Sequence of chain 1.W:
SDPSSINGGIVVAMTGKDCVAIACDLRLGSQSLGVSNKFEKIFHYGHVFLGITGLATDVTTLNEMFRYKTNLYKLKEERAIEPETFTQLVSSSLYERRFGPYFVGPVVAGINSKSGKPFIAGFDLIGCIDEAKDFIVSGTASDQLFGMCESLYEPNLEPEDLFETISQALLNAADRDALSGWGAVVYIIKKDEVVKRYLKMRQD

Binding-site contacts:
Ligand atom C2 contacts residue THR1 of chain 1.V at 1.5 Å.
Ligand atom O contacts residue GLY47 of chain 1.V at 3.4 Å (h-bond).
Ligand atom C contacts residue LYS33 of chain 1.V at 3.8 Å.
Ligand atom O contacts residue ALA49 of chain 1.V at 3.3 Å (h-bond).
Ligand atom N contacts residue GLY47 of chain 1.V at 3.2 Å (h-bond).
Ligand atom C3 contacts residue GLY168 of chain 1.V at 2.9 Å.
Ligand atom O contacts residue SER20 of chain 1.V at 3.5 Å.
Ligand atom C contacts residue THR21 of chain 1.V at 3.8 Å.
Ligand atom CD2 contacts residue SER20 of chain 1.V at 3.5 Å.
Ligand atom O contacts residue THR21 of chain 1.V at 3.7 Å.
Ligand atom CA contacts residue THR21 of chain 1.V at 3.7 Å.
Ligand atom CG contacts residue LYS33 of chain 1.V at 3.8 Å.
Ligand atom C3 contacts residue LYS33 of chain 1.V at 3.5 Å.
Ligand atom CB contacts residue ALA49 of chain 1.V at 3.8 Å (hydrophobic).
Ligand atom C3 contacts residue ARG19 of chain 1.V at 3.1 Å.
Ligand atom CB contacts residue THR1 of chain 1.V at 2.7 Å.
Ligand atom CB contacts residue GLY47 of chain 1.V at 3.5 Å.
Ligand atom C contacts residue THR1 of chain 1.V at 1.4 Å.
Ligand atom C contacts residue GLY47 of chain 1.V at 3.6 Å.
Ligand atom N contacts residue ASP125 of chain 1.W at 3.9 Å.
Ligand atom CA contacts residue THR1 of chain 1.V at 2.3 Å.
Ligand atom CD1 contacts residue GLY45 of chain 1.V at 3.7 Å.
Ligand atom C1 contacts residue SER129 of chain 1.V at 3.9 Å.
Ligand atom CA contacts residue THR21 of chain 1.V at 3.6 Å.
Ligand atom CD1 contacts residue ALA49 of chain 1.V at 3.9 Å (hydrophobic).
Ligand atom O contacts residue ALA46 of chain 1.V at 4.0 Å.
Ligand atom CA contacts residue GLY47 of chain 1.V at 3.4 Å.
Ligand atom N contacts residue THR21 of chain 1.V at 3.0 Å (h-bond).
Ligand atom C2 contacts residue GLY168 of chain 1.V at 3.7 Å.
Ligand atom O contacts residue THR21 of chain 1.V at 3.4 Å (h-bond).
Ligand atom C3 contacts residue THR1 of chain 1.V at 2.5 Å.
Ligand atom CG contacts residue THR1 of chain 1.V at 3.4 Å.
Ligand atom N contacts residue THR1 of chain 1.V at 3.6 Å.
Ligand atom CB contacts residue THR21 of chain 1.V at 3.6 Å.
Ligand atom CD contacts residue ASP125 of chain 1.W at 3.9 Å.
Ligand atom CG contacts residue ASP125 of chain 1.W at 3.8 Å.
Ligand atom O contacts residue THR1 of chain 1.V at 3.7 Å.
Ligand atom O contacts residue THR1 of chain 1.V at 2.4 Å (h-bond).
Ligand atom C1 contacts residue THR1 of chain 1.V at 2.5 Å.
Ligand atom CB contacts residue ASP125 of chain 1.W at 3.7 Å.

Sequence of chain 1.V:
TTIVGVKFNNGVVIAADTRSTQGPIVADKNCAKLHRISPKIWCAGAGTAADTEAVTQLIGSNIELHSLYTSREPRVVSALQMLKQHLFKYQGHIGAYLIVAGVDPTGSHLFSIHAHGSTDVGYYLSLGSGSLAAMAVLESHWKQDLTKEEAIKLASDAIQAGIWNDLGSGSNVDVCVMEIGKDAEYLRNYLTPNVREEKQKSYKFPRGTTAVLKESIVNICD

The protein below binds the small molecule below.
Small molecule (SMILES): CC(=O)N1CCC[C@H]1C(=O)N[C@@H](C)C(=O)N[C@@H](CC(C)C)[C@@H](O)[C@H](C)CO